The protein below binds the small molecule below.
Small molecule (SMILES): CCCCCCCCCCCC(=O)N[C@H]1CCOC1=O

Sequence of chain 1.B:
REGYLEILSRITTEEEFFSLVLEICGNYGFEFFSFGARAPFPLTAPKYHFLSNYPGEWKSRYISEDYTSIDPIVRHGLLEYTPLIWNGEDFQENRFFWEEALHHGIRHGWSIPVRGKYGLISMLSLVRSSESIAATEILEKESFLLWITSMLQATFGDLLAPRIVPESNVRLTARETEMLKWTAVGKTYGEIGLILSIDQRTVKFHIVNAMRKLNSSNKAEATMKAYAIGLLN

Binding-site contacts:
Ligand atom C8 contacts residue SER38 of chain 1.B at 3.5 Å.
Ligand atom C2 contacts residue TRP62 of chain 1.B at 3.9 Å (hydrophobic).
Ligand atom C14 contacts residue PHE54 of chain 1.B at 3.8 Å (hydrophobic).
Ligand atom C16 contacts residue GLY40 of chain 1.B at 3.5 Å.
Ligand atom N7 contacts residue ASP75 of chain 1.B at 2.7 Å (salt-bridge).
Ligand atom C8 contacts residue ASP75 of chain 1.B at 3.8 Å.
Ligand atom C1 contacts residue ASP75 of chain 1.B at 3.5 Å.
Ligand atom O9 contacts residue TYR58 of chain 1.B at 2.7 Å (h-bond).
Ligand atom C18 contacts residue MET127 of chain 1.B at 3.7 Å (hydrophobic).
Ligand atom C5 contacts residue ILE77 of chain 1.B at 3.6 Å (hydrophobic).
Ligand atom O9 contacts residue SER38 of chain 1.B at 2.9 Å (h-bond).
Ligand atom O6 contacts residue TYR58 of chain 1.B at 3.4 Å.
Ligand atom C4 contacts residue TRP102 of chain 1.B at 3.5 Å (hydrophobic).
Ligand atom C18 contacts residue GLY40 of chain 1.B at 3.3 Å.
Ligand atom C21 contacts residue GLY81 of chain 1.B at 3.2 Å.
Ligand atom C4 contacts residue ILE110 of chain 1.B at 3.8 Å (hydrophobic).
Ligand atom C2 contacts residue TYR58 of chain 1.B at 3.9 Å (hydrophobic).
Ligand atom C17 contacts residue GLY40 of chain 1.B at 3.6 Å.
Ligand atom OAP contacts residue PHE101 of chain 1.B at 3.9 Å.
Ligand atom C10 contacts residue SER38 of chain 1.B at 3.3 Å.
Ligand atom C19 contacts residue ILE125 of chain 1.B at 3.3 Å (hydrophobic).
Ligand atom O6 contacts residue TRP62 of chain 1.B at 3.0 Å (h-bond).
Ligand atom C8 contacts residue TYR58 of chain 1.B at 3.8 Å (hydrophobic).
Ligand atom OAP contacts residue ILE110 of chain 1.B at 3.4 Å.
Ligand atom OAP contacts residue TRP62 of chain 1.B at 3.8 Å.
Ligand atom C4 contacts residue PHE101 of chain 1.B at 3.6 Å (hydrophobic).
Ligand atom C11 contacts residue TYR66 of chain 1.B at 3.8 Å (hydrophobic).
Ligand atom C5 contacts residue TRP102 of chain 1.B at 3.8 Å (hydrophobic).
Ligand atom C13 contacts residue TYR66 of chain 1.B at 3.9 Å (hydrophobic).
Ligand atom C15 contacts residue PHE54 of chain 1.B at 3.5 Å (hydrophobic).
Ligand atom C1 contacts residue TYR58 of chain 1.B at 3.7 Å (hydrophobic).
Ligand atom C20 contacts residue ILE125 of chain 1.B at 3.5 Å (hydrophobic).
Ligand atom C18 contacts residue ILE125 of chain 1.B at 3.4 Å (hydrophobic).
Ligand atom C21 contacts residue LEU82 of chain 1.B at 3.5 Å (hydrophobic).
Ligand atom C20 contacts residue MET127 of chain 1.B at 3.8 Å (hydrophobic).
Ligand atom C21 contacts residue VAL78 of chain 1.B at 3.5 Å (hydrophobic).
Ligand atom C5 contacts residue ASP75 of chain 1.B at 3.4 Å.
Ligand atom C17 contacts residue TYR52 of chain 1.B at 3.8 Å (hydrophobic).
Ligand atom C11 contacts residue SER38 of chain 1.B at 3.5 Å.
Ligand atom C5 contacts residue PHE101 of chain 1.B at 3.8 Å (hydrophobic).